This small molecule binds to this protein.
Small molecule (SMILES): CC(=O)N[C@H]1[C@H]([C@H](O)[C@H](O)CO)O[C@@](O[C@H](CO)[C@@H](O)[C@@H]2O[C@@H](C(=O)O)C[C@H](O)[C@H]2NC(C)=O)(C(=O)O)C[C@@H]1O

Sequence of chain 3.A:
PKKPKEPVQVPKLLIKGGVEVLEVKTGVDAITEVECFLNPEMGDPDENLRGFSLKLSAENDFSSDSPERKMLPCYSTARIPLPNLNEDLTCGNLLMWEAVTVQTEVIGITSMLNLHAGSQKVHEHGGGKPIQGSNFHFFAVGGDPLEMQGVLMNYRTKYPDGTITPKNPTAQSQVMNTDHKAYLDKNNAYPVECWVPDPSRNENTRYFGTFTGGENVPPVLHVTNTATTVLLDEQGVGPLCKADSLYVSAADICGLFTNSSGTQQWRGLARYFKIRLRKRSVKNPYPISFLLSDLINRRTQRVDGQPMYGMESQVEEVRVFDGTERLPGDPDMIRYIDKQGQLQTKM

Binding-site contacts:
Ligand atom C11 contacts residue PHE65 of chain 3.A at 3.7 Å (hydrophobic).
Ligand atom C10 contacts residue PHE75 of chain 3.B at 3.9 Å (hydrophobic).
Ligand atom O9 contacts residue LYS68 of chain 3.A at 2.8 Å (salt-bridge).
Ligand atom O10 contacts residue PHE75 of chain 3.B at 3.5 Å.
Ligand atom O8 contacts residue ASN272 of chain 3.A at 3.5 Å (h-bond).
Ligand atom C11 contacts residue HIS138 of chain 3.E at 3.4 Å.
Ligand atom C9 contacts residue GLN278 of chain 3.A at 3.2 Å.
Ligand atom O8 contacts residue LYS68 of chain 3.A at 3.9 Å.
Ligand atom O1B contacts residue THR276 of chain 3.A at 2.8 Å (h-bond).
Ligand atom O1A contacts residue SER274 of chain 3.A at 2.3 Å (h-bond).
Ligand atom C5 contacts residue ASN272 of chain 3.A at 3.9 Å.
Ligand atom O10 contacts residue LEU62 of chain 3.A at 3.6 Å.
Ligand atom C11 contacts residue GLN278 of chain 3.A at 3.4 Å.
Ligand atom C10 contacts residue ASN272 of chain 3.A at 3.7 Å.
Ligand atom O1B contacts residue LYS68 of chain 3.A at 3.7 Å.
Ligand atom C9 contacts residue LYS68 of chain 3.A at 3.8 Å.
Ligand atom C1 contacts residue SER274 of chain 3.A at 3.4 Å.
Ligand atom C1 contacts residue LYS68 of chain 3.A at 3.8 Å.
Ligand atom O1A contacts residue THR276 of chain 3.A at 3.4 Å (h-bond).
Ligand atom O1B contacts residue SER274 of chain 3.A at 3.9 Å.
Ligand atom C11 contacts residue ASN272 of chain 3.A at 3.4 Å.
Ligand atom C11 contacts residue PHE75 of chain 3.B at 3.5 Å (hydrophobic).
Ligand atom C9 contacts residue LEU67 of chain 3.A at 3.9 Å (hydrophobic).
Ligand atom N5 contacts residue ASN272 of chain 3.A at 3.1 Å (h-bond).
Ligand atom N5 contacts residue GLN278 of chain 3.A at 3.7 Å.
Ligand atom C10 contacts residue GLN278 of chain 3.A at 4.0 Å.
Ligand atom O8 contacts residue GLN278 of chain 3.A at 3.5 Å (h-bond).
Ligand atom O9 contacts residue LEU67 of chain 3.A at 3.2 Å.
Ligand atom C11 contacts residue PHE270 of chain 3.A at 3.8 Å (hydrophobic).
Ligand atom C11 contacts residue LEU62 of chain 3.A at 4.0 Å (hydrophobic).
Ligand atom C1 contacts residue THR276 of chain 3.A at 3.5 Å.
Ligand atom O1B contacts residue ASN272 of chain 3.A at 3.7 Å.
Ligand atom C4 contacts residue ASN272 of chain 3.A at 4.0 Å.
Ligand atom C11 contacts residue THR276 of chain 3.A at 3.7 Å.
Ligand atom C8 contacts residue GLN278 of chain 3.A at 3.7 Å.
Ligand atom C6 contacts residue ASN272 of chain 3.A at 3.5 Å.
Ligand atom O8 contacts residue THR276 of chain 3.A at 3.2 Å.
Ligand atom C10 contacts residue LEU62 of chain 3.A at 3.9 Å (hydrophobic).
Ligand atom O1A contacts residue LYS68 of chain 3.A at 3.2 Å (salt-bridge).
Ligand atom C7 contacts residue GLN278 of chain 3.A at 3.8 Å.

Sequence of chain 3.B:
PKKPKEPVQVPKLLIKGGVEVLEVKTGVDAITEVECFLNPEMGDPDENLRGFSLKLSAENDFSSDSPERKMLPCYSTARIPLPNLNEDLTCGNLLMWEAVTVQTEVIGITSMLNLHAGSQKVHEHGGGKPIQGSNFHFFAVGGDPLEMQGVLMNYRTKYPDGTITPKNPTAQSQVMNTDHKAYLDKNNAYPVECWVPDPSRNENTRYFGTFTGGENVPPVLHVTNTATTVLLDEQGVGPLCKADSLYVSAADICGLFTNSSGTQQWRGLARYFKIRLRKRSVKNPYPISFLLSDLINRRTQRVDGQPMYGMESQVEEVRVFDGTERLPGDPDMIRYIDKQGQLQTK

Sequence of chain 3.E:
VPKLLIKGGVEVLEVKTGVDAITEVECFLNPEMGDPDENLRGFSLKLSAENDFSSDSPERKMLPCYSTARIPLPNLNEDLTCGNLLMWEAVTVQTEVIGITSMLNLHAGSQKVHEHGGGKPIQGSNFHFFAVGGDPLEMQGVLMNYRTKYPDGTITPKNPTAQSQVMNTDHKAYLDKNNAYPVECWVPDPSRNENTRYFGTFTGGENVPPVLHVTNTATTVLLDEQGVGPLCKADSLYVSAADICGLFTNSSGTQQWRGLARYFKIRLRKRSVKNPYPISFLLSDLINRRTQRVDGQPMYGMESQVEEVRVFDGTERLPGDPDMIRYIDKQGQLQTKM